This protein binds this small molecule.
Small molecule (SMILES): C[C@H]1CNC(=O)c2[nH]c3ccc(C(=O)Nc4nc(C(=O)NCCN(C)C)cs4)cc3c21

Sequence of chain 3.B:
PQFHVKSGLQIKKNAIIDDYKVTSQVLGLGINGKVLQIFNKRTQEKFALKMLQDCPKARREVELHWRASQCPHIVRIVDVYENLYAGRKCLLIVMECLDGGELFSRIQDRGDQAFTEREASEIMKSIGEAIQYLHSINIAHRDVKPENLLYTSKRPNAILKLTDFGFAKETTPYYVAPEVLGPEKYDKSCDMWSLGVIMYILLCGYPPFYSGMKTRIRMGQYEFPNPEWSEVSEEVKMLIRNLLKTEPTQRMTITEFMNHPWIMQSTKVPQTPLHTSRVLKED

Binding-site contacts:
Ligand atom C13 contacts residue ASP167 of chain 3.B at 3.9 Å.
Ligand atom C15 contacts residue LEU30 of chain 3.B at 4.1 Å (hydrophobic).
Ligand atom C05 contacts residue LEU101 of chain 3.B at 4.1 Å (hydrophobic).
Ligand atom C01 contacts residue LEU101 of chain 3.B at 4.2 Å (hydrophobic).
Ligand atom N24 contacts residue LEU30 of chain 3.B at 3.3 Å (h-bond).
Ligand atom O14 contacts residue ASP167 of chain 3.B at 3.4 Å (salt-bridge).
Ligand atom N12 contacts residue ASN151 of chain 3.B at 4.0 Å.
Ligand atom C27 contacts residue LEU30 of chain 3.B at 3.9 Å (hydrophobic).
Ligand atom O14 contacts residue LYS53 of chain 3.B at 3.5 Å (salt-bridge).
Ligand atom O16 contacts residue LEU101 of chain 3.B at 2.6 Å (h-bond).
Ligand atom C15 contacts residue LEU101 of chain 3.B at 3.6 Å (hydrophobic).
Ligand atom C06 contacts residue LEU101 of chain 3.B at 3.8 Å (hydrophobic).
Ligand atom C03 contacts residue LEU153 of chain 3.B at 4.1 Å (hydrophobic).
Ligand atom C18 contacts residue LEU30 of chain 3.B at 3.7 Å (hydrophobic).
Ligand atom C08 contacts residue THR166 of chain 3.B at 4.0 Å.
Ligand atom S19 contacts residue ASP102 of chain 3.B at 3.8 Å.
Ligand atom C07 contacts residue VAL38 of chain 3.B at 3.8 Å (hydrophobic).
Ligand atom C06 contacts residue GLU99 of chain 3.B at 3.6 Å.
Ligand atom C05 contacts residue VAL78 of chain 3.B at 4.0 Å (hydrophobic).
Ligand atom C21 contacts residue LEU30 of chain 3.B at 4.0 Å (hydrophobic).
Ligand atom N12 contacts residue GLY33 of chain 3.B at 4.0 Å.
Ligand atom C01 contacts residue LEU153 of chain 3.B at 4.1 Å (hydrophobic).
Ligand atom N09 contacts residue MET98 of chain 3.B at 3.7 Å.
Ligand atom C05 contacts residue GLU99 of chain 3.B at 3.9 Å.
Ligand atom C10 contacts residue VAL38 of chain 3.B at 4.0 Å (hydrophobic).
Ligand atom C31 contacts residue LEU153 of chain 3.B at 4.0 Å (hydrophobic).
Ligand atom C29 contacts residue VAL29 of chain 3.B at 4.1 Å (hydrophobic).
Ligand atom C02 contacts residue LEU153 of chain 3.B at 3.7 Å (hydrophobic).
Ligand atom C13 contacts residue VAL38 of chain 3.B at 4.0 Å (hydrophobic).
Ligand atom C11 contacts residue LEU32 of chain 3.B at 3.9 Å (hydrophobic).
Ligand atom O16 contacts residue CYS100 of chain 3.B at 3.5 Å.
Ligand atom N17 contacts residue LEU30 of chain 3.B at 3.7 Å.
Ligand atom C13 contacts residue THR166 of chain 3.B at 4.1 Å.
Ligand atom N09 contacts residue THR166 of chain 3.B at 3.9 Å.
Ligand atom N12 contacts residue ASP167 of chain 3.B at 3.7 Å.
Ligand atom C08 contacts residue VAL38 of chain 3.B at 3.8 Å (hydrophobic).
Ligand atom C06 contacts residue ALA51 of chain 3.B at 3.9 Å (hydrophobic).
Ligand atom S19 contacts residue LEU101 of chain 3.B at 3.6 Å (h-bond).
Ligand atom N22 contacts residue LEU30 of chain 3.B at 3.0 Å (h-bond).
Ligand atom C11 contacts residue ASN151 of chain 3.B at 4.1 Å.